Binding-site contacts:
Ligand atom O6 contacts residue GLY215 of chain 1.C at 4.1 Å.
Ligand atom C2 contacts residue ASN128 of chain 1.C at 4.0 Å.
Ligand atom C3 contacts residue ASN128 of chain 1.C at 3.4 Å.
Ligand atom O4 contacts residue ASP212 of chain 1.C at 3.5 Å (salt-bridge).
Ligand atom O4 contacts residue GLY104 of chain 1.C at 3.7 Å.
Ligand atom C4 contacts residue ASP87 of chain 1.C at 3.2 Å.
Ligand atom O3 contacts residue GLY104 of chain 1.C at 3.5 Å.
Ligand atom C2 contacts residue ASP212 of chain 1.C at 4.2 Å.
Ligand atom C2 contacts residue GLY105 of chain 1.C at 4.2 Å.
Ligand atom C6 contacts residue ALA220 of chain 1.C at 4.0 Å (hydrophobic).
Ligand atom O6 contacts residue ALA220 of chain 1.C at 3.8 Å.
Ligand atom O4 contacts residue ALA86 of chain 1.C at 4.3 Å.
Ligand atom C6 contacts residue ASP212 of chain 1.C at 4.0 Å.
Ligand atom O5 contacts residue PHE126 of chain 1.C at 4.2 Å.
Ligand atom O5 contacts residue ASP212 of chain 1.C at 3.8 Å.
Ligand atom O2 contacts residue ASN128 of chain 1.C at 3.4 Å (h-bond).
Ligand atom O6 contacts residue HIS84 of chain 1.C at 3.4 Å (h-bond).
Ligand atom O3 contacts residue PHE126 of chain 1.C at 3.9 Å.
Ligand atom C1 contacts residue ASP212 of chain 1.C at 4.0 Å.
Ligand atom O4 contacts residue ASP87 of chain 1.C at 2.3 Å (salt-bridge).
Ligand atom O1 contacts residue HIS84 of chain 1.C at 3.7 Å.
Ligand atom C3 contacts residue ASP87 of chain 1.C at 3.5 Å.
Ligand atom C6 contacts residue PHE126 of chain 1.C at 4.0 Å (hydrophobic).
Ligand atom O3 contacts residue ASP87 of chain 1.C at 2.7 Å (salt-bridge).
Ligand atom C6 contacts residue GLY215 of chain 1.C at 3.9 Å.
Ligand atom O4 contacts residue GLY105 of chain 1.C at 4.0 Å.
Ligand atom C5 contacts residue PHE126 of chain 1.C at 3.5 Å (hydrophobic).
Ligand atom C3 contacts residue GLY105 of chain 1.C at 3.8 Å.
Ligand atom C6 contacts residue GLY211 of chain 1.C at 4.0 Å.
Ligand atom C6 contacts residue ALA86 of chain 1.C at 4.3 Å (hydrophobic).
Ligand atom O6 contacts residue PHE126 of chain 1.C at 4.2 Å.
Ligand atom O3 contacts residue ASN128 of chain 1.C at 3.0 Å (h-bond).
Ligand atom C5 contacts residue PHE126 of chain 1.C at 4.0 Å (hydrophobic).
Ligand atom C4 contacts residue PHE126 of chain 1.C at 3.4 Å (hydrophobic).
Ligand atom O5 contacts residue GLY215 of chain 1.C at 4.2 Å.
Ligand atom C3 contacts residue PHE126 of chain 1.C at 3.4 Å (hydrophobic).
Ligand atom O4 contacts residue GLY211 of chain 1.C at 3.9 Å.
Ligand atom O3 contacts residue GLY105 of chain 1.C at 2.5 Å (h-bond).
Ligand atom O2 contacts residue GLY105 of chain 1.C at 4.3 Å.
Ligand atom C1 contacts residue PHE126 of chain 1.C at 3.9 Å (hydrophobic).

This small molecule binds to this protein.
Small molecule (SMILES): OC[C@H]1O[C@H](OC[C@H]2O[C@@H](O)[C@H](O)[C@@H](O)[C@@H]2O)[C@H](O)[C@@H](O)[C@H]1O

Sequence of chain 1.C:
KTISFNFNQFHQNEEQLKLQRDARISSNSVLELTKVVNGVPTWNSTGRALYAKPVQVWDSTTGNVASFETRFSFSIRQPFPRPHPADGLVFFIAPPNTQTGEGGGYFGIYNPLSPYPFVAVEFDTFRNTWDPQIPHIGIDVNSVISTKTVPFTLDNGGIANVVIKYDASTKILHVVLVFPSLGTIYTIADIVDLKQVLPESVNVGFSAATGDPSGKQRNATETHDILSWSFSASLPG